Sequence of chain 1.C:
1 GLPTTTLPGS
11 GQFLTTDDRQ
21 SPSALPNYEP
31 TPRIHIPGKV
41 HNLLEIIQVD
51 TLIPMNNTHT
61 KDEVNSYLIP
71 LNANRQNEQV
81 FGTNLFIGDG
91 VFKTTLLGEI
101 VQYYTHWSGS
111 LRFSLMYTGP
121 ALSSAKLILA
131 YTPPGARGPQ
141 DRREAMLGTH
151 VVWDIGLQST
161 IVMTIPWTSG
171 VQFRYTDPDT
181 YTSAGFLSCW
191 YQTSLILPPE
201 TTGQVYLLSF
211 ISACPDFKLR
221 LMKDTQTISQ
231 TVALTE

Binding-site contacts:
Ligand atom C31 contacts residue LEU106 of chain 5.A at 4.0 Å (hydrophobic).
Ligand atom C2B contacts residue MET224 of chain 5.A at 4.0 Å (hydrophobic).
Ligand atom C4B contacts residue PHE186 of chain 5.A at 3.9 Å (hydrophobic).
Ligand atom O1 contacts residue MET221 of chain 5.A at 3.5 Å (h-bond).
Ligand atom O1A contacts residue MET224 of chain 5.A at 3.5 Å (h-bond).
Ligand atom C5A contacts residue VAL176 of chain 5.A at 3.5 Å (hydrophobic).
Ligand atom N2 contacts residue MET221 of chain 5.A at 3.5 Å (h-bond).
Ligand atom N3A contacts residue TYR152 of chain 5.A at 4.0 Å.
Ligand atom C3B contacts residue PHE186 of chain 5.A at 3.9 Å (hydrophobic).
Ligand atom CL2 contacts residue TYR128 of chain 5.A at 3.2 Å.
Ligand atom N3A contacts residue ALA24 of chain 5.C at 3.8 Å.
Ligand atom CL2 contacts residue ILE104 of chain 5.A at 3.5 Å.
Ligand atom C5A contacts residue ALA150 of chain 5.A at 3.5 Å (hydrophobic).
Ligand atom C2C contacts residue VAL191 of chain 5.A at 4.0 Å (hydrophobic).
Ligand atom C2B contacts residue TYR128 of chain 5.A at 3.9 Å (hydrophobic).
Ligand atom C5 contacts residue TYR128 of chain 5.A at 3.8 Å (hydrophobic).
Ligand atom CL1 contacts residue VAL188 of chain 5.A at 3.7 Å.
Ligand atom C4A contacts residue SER175 of chain 5.A at 3.8 Å.
Ligand atom C4A contacts residue PRO174 of chain 5.A at 3.0 Å (hydrophobic).
Ligand atom N3A contacts residue PRO174 of chain 5.A at 3.3 Å (h-bond).
Ligand atom C2A contacts residue PHE186 of chain 5.A at 3.8 Å (hydrophobic).
Ligand atom CL2 contacts residue MET224 of chain 5.A at 3.4 Å.
Ligand atom C1B contacts residue VAL188 of chain 5.A at 4.0 Å (hydrophobic).
Ligand atom C2A contacts residue TYR152 of chain 5.A at 3.8 Å (hydrophobic).
Ligand atom C4A contacts residue ALA150 of chain 5.A at 4.0 Å (hydrophobic).
Ligand atom CL1 contacts residue TYR152 of chain 5.A at 3.9 Å.
Ligand atom C3 contacts residue LEU106 of chain 5.A at 3.8 Å (hydrophobic).
Ligand atom C4B contacts residue TYR152 of chain 5.A at 3.6 Å (hydrophobic).
Ligand atom O1A contacts residue PHE186 of chain 5.A at 3.4 Å.
Ligand atom C5A contacts residue PHE186 of chain 5.A at 4.0 Å (hydrophobic).
Ligand atom C3C contacts residue ILE104 of chain 5.A at 3.7 Å (hydrophobic).
Ligand atom C4 contacts residue LEU106 of chain 5.A at 3.9 Å (hydrophobic).
Ligand atom C3C contacts residue TYR152 of chain 5.A at 3.8 Å (hydrophobic).
Ligand atom O1 contacts residue ILE104 of chain 5.A at 3.4 Å.
Ligand atom CL1 contacts residue LEU25 of chain 5.C at 3.7 Å.
Ligand atom C3B contacts residue MET224 of chain 5.A at 3.6 Å (hydrophobic).
Ligand atom C6B contacts residue TYR152 of chain 5.A at 3.9 Å (hydrophobic).
Ligand atom C5B contacts residue TYR152 of chain 5.A at 3.7 Å (hydrophobic).
Ligand atom C1C contacts residue TYR128 of chain 5.A at 3.3 Å (hydrophobic).
Ligand atom O1B contacts residue VAL188 of chain 5.A at 3.7 Å.

This small molecule binds to this protein.
Small molecule (SMILES): Cc1cc(CCCOc2c(Cl)cc(C3=NCCO3)cc2Cl)on1

Sequence of chain 5.A:
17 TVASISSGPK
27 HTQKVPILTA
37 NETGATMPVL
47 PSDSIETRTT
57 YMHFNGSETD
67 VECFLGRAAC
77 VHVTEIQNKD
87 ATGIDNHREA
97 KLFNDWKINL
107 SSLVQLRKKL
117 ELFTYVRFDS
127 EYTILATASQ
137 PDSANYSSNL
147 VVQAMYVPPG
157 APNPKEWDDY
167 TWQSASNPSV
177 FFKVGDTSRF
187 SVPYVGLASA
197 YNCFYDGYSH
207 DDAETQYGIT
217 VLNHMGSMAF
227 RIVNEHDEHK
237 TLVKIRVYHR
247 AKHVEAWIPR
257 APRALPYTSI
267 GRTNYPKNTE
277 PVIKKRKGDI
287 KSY

Sequence of chain 5.C:
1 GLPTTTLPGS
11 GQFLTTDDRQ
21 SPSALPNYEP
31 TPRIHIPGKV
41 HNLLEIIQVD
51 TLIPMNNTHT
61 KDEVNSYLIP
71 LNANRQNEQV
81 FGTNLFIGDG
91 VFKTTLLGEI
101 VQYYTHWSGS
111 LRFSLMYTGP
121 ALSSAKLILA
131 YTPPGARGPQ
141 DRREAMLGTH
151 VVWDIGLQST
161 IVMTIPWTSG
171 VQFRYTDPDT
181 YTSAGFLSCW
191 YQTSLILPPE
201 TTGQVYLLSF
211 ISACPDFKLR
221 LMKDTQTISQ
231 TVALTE